The small molecule below binds the protein below.
Small molecule (SMILES): [C-]#[N+][C@@H]1[C@@H]2c3c([nH]c4ccccc34)C(C)(C)[C@H]2CC[C@@]1(C)CC

Sequence of chain 1.C:
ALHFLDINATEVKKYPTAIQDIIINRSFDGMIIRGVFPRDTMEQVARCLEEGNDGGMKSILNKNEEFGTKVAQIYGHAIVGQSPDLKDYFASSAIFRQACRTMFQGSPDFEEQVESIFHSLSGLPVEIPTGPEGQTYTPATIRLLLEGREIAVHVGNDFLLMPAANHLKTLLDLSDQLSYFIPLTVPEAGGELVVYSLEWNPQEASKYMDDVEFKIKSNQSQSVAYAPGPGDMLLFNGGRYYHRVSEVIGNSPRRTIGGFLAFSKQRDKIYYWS

Binding-site contacts:
Ligand atom CAI contacts residue VAL106 of chain 1.C at 3.8 Å (hydrophobic).
Ligand atom CAA contacts residue PHE194 of chain 1.C at 3.6 Å (hydrophobic).
Ligand atom CAW contacts residue ILE109 of chain 1.C at 4.4 Å (hydrophobic).
Ligand atom CAF contacts residue ALA113 of chain 1.C at 4.1 Å (hydrophobic).
Ligand atom CAE contacts residue VAL106 of chain 1.C at 4.2 Å (hydrophobic).
Ligand atom CAD contacts residue ARG178 of chain 1.C at 3.7 Å.
Ligand atom CAK contacts residue PHE194 of chain 1.C at 4.3 Å (hydrophobic).
Ligand atom CAF contacts residue PHE301 of chain 1.C at 4.3 Å (hydrophobic).
Ligand atom CAG contacts residue ASN99 of chain 1.C at 4.4 Å.
Ligand atom CAE contacts residue ILE186 of chain 1.C at 4.0 Å (hydrophobic).
Ligand atom CAH contacts residue ASN99 of chain 1.C at 3.8 Å.
Ligand atom CAL contacts residue ILE186 of chain 1.C at 4.2 Å (hydrophobic).
Ligand atom NAM contacts residue VAL106 of chain 1.C at 3.6 Å.
Ligand atom CAD contacts residue ILE109 of chain 1.C at 4.0 Å (hydrophobic).
Ligand atom NAN contacts residue ILE109 of chain 1.C at 3.6 Å.
Ligand atom CAE contacts residue ALA107 of chain 1.C at 3.4 Å (hydrophobic).
Ligand atom CAI contacts residue PHE102 of chain 1.C at 3.8 Å (hydrophobic).
Ligand atom CAB contacts residue HIS189 of chain 1.C at 4.2 Å.
Ligand atom CAL contacts residue HIS189 of chain 1.C at 3.9 Å.
Ligand atom CAR contacts residue VAL106 of chain 1.C at 4.3 Å (hydrophobic).
Ligand atom CAB contacts residue ILE186 of chain 1.C at 4.4 Å (hydrophobic).
Ligand atom CAA contacts residue VAL115 of chain 1.C at 3.4 Å (hydrophobic).
Ligand atom CAQ contacts residue VAL106 of chain 1.C at 3.7 Å (hydrophobic).
Ligand atom CAO contacts residue VAL106 of chain 1.C at 4.2 Å (hydrophobic).
Ligand atom CAJ contacts residue ILE109 of chain 1.C at 3.9 Å (hydrophobic).
Ligand atom CAJ contacts residue ASN99 of chain 1.C at 4.3 Å.
Ligand atom CAC contacts residue HIS189 of chain 1.C at 4.2 Å.
Ligand atom CAA contacts residue PHE301 of chain 1.C at 3.6 Å (hydrophobic).
Ligand atom CAT contacts residue ILE109 of chain 1.C at 3.7 Å (hydrophobic).
Ligand atom NAN contacts residue ALA107 of chain 1.C at 4.4 Å.
Ligand atom CAK contacts residue ILE186 of chain 1.C at 4.1 Å (hydrophobic).
Ligand atom CAF contacts residue ARG178 of chain 1.C at 4.4 Å.
Ligand atom CAS contacts residue ILE186 of chain 1.C at 4.3 Å (hydrophobic).
Ligand atom CAB contacts residue ALA187 of chain 1.C at 4.0 Å (hydrophobic).
Ligand atom CAG contacts residue PHE102 of chain 1.C at 3.8 Å (hydrophobic).
Ligand atom CAE contacts residue ILE109 of chain 1.C at 4.0 Å (hydrophobic).
Ligand atom CAC contacts residue PHE194 of chain 1.C at 4.2 Å (hydrophobic).
Ligand atom CAK contacts residue HIS189 of chain 1.C at 3.4 Å.